This small molecule binds to this protein.
Small molecule (SMILES): CC[C@@H]1C[C@]2(C)C=C(C)[C@H](C)C[C@]23NC(=O)C(=C3O)C(=O)[C@]2(C)[C@@H](CC[C@H]3[C@H]2CCC[C@@H]3O)C[C@H]1O

Sequence of chain 1.D:
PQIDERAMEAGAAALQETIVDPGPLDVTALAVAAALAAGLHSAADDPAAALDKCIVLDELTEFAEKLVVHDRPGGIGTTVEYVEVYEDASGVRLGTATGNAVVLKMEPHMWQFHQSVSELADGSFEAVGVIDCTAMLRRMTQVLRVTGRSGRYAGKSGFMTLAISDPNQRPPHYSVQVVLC

Binding-site contacts:
Ligand atom O16 contacts residue HIS117 of chain 1.D at 3.0 Å.
Ligand atom O14 contacts residue LEU70 of chain 1.D at 3.6 Å.
Ligand atom C21 contacts residue CYS136 of chain 1.D at 3.7 Å (hydrophobic).
Ligand atom C11 contacts residue GLU65 of chain 1.D at 3.4 Å.
Ligand atom C29 contacts residue GLU87 of chain 1.D at 3.7 Å.
Ligand atom CZ contacts residue ARG9 of chain 1.D at 4.0 Å.
Ligand atom O8 contacts residue GLN115 of chain 1.D at 2.9 Å (h-bond).
Ligand atom C23 contacts residue ILE134 of chain 1.D at 3.2 Å (hydrophobic).
Ligand atom C11 contacts residue GLU87 of chain 1.D at 3.3 Å.
Ligand atom C8 contacts residue ALA67 of chain 1.D at 3.8 Å (hydrophobic).
Ligand atom C5 contacts residue HIS117 of chain 1.D at 3.5 Å.
Ligand atom CE1 contacts residue ARG9 of chain 1.D at 4.0 Å.
Ligand atom O16 contacts residue GLN115 of chain 1.D at 2.9 Å (h-bond).
Ligand atom C4 contacts residue GLN115 of chain 1.D at 3.9 Å.
Ligand atom C3 contacts residue VAL106 of chain 1.D at 4.0 Å (hydrophobic).
Ligand atom C3 contacts residue GLN115 of chain 1.D at 3.9 Å.
Ligand atom CE2 contacts residue ARG9 of chain 1.D at 3.9 Å.
Ligand atom O8 contacts residue VAL83 of chain 1.D at 3.9 Å.
Ligand atom C8 contacts residue GLU87 of chain 1.D at 3.6 Å.
Ligand atom C18 contacts residue MET113 of chain 1.D at 3.9 Å (hydrophobic).
Ligand atom C26 contacts residue TYR177 of chain 1.D at 4.0 Å (hydrophobic).
Ligand atom C4 contacts residue VAL83 of chain 1.D at 3.7 Å (hydrophobic).
Ligand atom C22 contacts residue TYR177 of chain 1.D at 3.5 Å (hydrophobic).
Ligand atom O4 contacts residue ALA13 of chain 1.D at 4.0 Å.
Ligand atom O5 contacts residue ARG9 of chain 1.D at 3.8 Å.
Ligand atom C3 contacts residue VAL83 of chain 1.D at 4.0 Å (hydrophobic).
Ligand atom C10 contacts residue LEU70 of chain 1.D at 3.5 Å (hydrophobic).
Ligand atom C9 contacts residue LEU70 of chain 1.D at 3.9 Å (hydrophobic).
Ligand atom C11 contacts residue TYR177 of chain 1.D at 3.8 Å (hydrophobic).
Ligand atom C14 contacts residue GLN115 of chain 1.D at 3.8 Å.
Ligand atom C6 contacts residue ARG9 of chain 1.D at 4.0 Å.
Ligand atom C7 contacts residue GLN115 of chain 1.D at 3.9 Å.
Ligand atom O14 contacts residue ALA10 of chain 1.D at 3.2 Å.
Ligand atom C23 contacts residue CYS136 of chain 1.D at 3.3 Å (hydrophobic).
Ligand atom C27 contacts residue GLU87 of chain 1.D at 3.9 Å.
Ligand atom C6 contacts residue ALA10 of chain 1.D at 3.8 Å (hydrophobic).
Ligand atom C1 contacts residue MET113 of chain 1.D at 4.0 Å (hydrophobic).
Ligand atom C23 contacts residue MET139 of chain 1.D at 3.7 Å (hydrophobic).
Ligand atom O4 contacts residue TYR177 of chain 1.D at 3.7 Å.
Ligand atom N11 contacts residue LEU70 of chain 1.D at 3.8 Å.